This protein binds this small molecule.
Small molecule (SMILES): Cc1ccc(Cl)cc1N1CCN(C(=O)C23CC4CC(CC(C4)C2)C3)CC1

Binding-site contacts:
Ligand atom O contacts residue PHE97 of chain 1.C at 3.8 Å.
Ligand atom C8 contacts residue TRP237 of chain 1.C at 3.8 Å (hydrophobic).
Ligand atom O contacts residue TYR129 of chain 1.C at 2.5 Å (h-bond).
Ligand atom C12 contacts residue MET58 of chain 1.C at 3.6 Å (hydrophobic).
Ligand atom C16 contacts residue TRP237 of chain 1.C at 3.6 Å (hydrophobic).
Ligand atom C14 contacts residue SER100 of chain 1.C at 3.7 Å.
Ligand atom C21 contacts residue PHE52 of chain 1.C at 3.4 Å (hydrophobic).
Ligand atom N contacts residue MET96 of chain 1.C at 4.1 Å.
Ligand atom C17 contacts residue TRP237 of chain 1.C at 3.8 Å (hydrophobic).
Ligand atom C15 contacts residue LEU116 of chain 1.C at 4.0 Å (hydrophobic).
Ligand atom C15 contacts residue TYR137 of chain 1.C at 3.9 Å (hydrophobic).
Ligand atom CL contacts residue MET58 of chain 1.C at 3.4 Å.
Ligand atom C contacts residue LEU55 of chain 1.C at 4.1 Å (hydrophobic).
Ligand atom C17 contacts residue PHE229 of chain 1.C at 3.8 Å (hydrophobic).
Ligand atom CL contacts residue HIS62 of chain 1.C at 3.3 Å.
Ligand atom C11 contacts residue MET58 of chain 1.C at 3.3 Å (hydrophobic).
Ligand atom C2 contacts residue SER100 of chain 1.C at 4.1 Å.
Ligand atom C21 contacts residue TRP222 of chain 1.C at 3.8 Å (hydrophobic).
Ligand atom C9 contacts residue SER100 of chain 1.C at 3.6 Å.
Ligand atom C10 contacts residue SER100 of chain 1.C at 3.5 Å.
Ligand atom C1 contacts residue MET133 of chain 1.C at 4.1 Å (hydrophobic).
Ligand atom C1 contacts residue PHE97 of chain 1.C at 4.1 Å (hydrophobic).
Ligand atom C11 contacts residue SER100 of chain 1.C at 3.5 Å.
Ligand atom C18 contacts residue THR56 of chain 1.C at 3.5 Å.
Ligand atom C3 contacts residue LEU55 of chain 1.C at 3.8 Å (hydrophobic).
Ligand atom C4 contacts residue TYR129 of chain 1.C at 3.6 Å (hydrophobic).
Ligand atom C2 contacts residue TYR137 of chain 1.C at 3.8 Å (hydrophobic).
Ligand atom C13 contacts residue MET58 of chain 1.C at 4.0 Å (hydrophobic).
Ligand atom CL contacts residue MET96 of chain 1.C at 4.0 Å.
Ligand atom C14 contacts residue MET96 of chain 1.C at 3.9 Å (hydrophobic).
Ligand atom C12 contacts residue SER100 of chain 1.C at 3.6 Å.
Ligand atom C18 contacts residue PHE52 of chain 1.C at 3.8 Å (hydrophobic).
Ligand atom CL contacts residue ALA59 of chain 1.C at 4.0 Å.
Ligand atom C19 contacts residue MET218 of chain 1.C at 4.0 Å (hydrophobic).
Ligand atom C13 contacts residue SER100 of chain 1.C at 3.7 Å.
Ligand atom C6 contacts residue TYR129 of chain 1.C at 3.8 Å (hydrophobic).
Ligand atom C12 contacts residue ILE103 of chain 1.C at 4.0 Å (hydrophobic).
Ligand atom C7 contacts residue ILE125 of chain 1.C at 4.1 Å (hydrophobic).
Ligand atom C15 contacts residue ILE120 of chain 1.C at 3.5 Å (hydrophobic).
Ligand atom C20 contacts residue PHE52 of chain 1.C at 3.4 Å (hydrophobic).

Sequence of chain 1.C:
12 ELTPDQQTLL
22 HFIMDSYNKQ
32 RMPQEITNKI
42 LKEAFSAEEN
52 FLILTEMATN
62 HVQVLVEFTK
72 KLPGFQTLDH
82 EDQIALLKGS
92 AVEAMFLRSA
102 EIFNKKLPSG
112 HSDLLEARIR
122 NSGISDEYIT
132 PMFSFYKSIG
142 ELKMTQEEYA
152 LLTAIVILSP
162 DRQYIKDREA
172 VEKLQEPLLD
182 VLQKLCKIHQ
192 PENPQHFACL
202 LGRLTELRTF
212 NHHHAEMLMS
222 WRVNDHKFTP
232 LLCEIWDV